Sequence of chain 1.C:
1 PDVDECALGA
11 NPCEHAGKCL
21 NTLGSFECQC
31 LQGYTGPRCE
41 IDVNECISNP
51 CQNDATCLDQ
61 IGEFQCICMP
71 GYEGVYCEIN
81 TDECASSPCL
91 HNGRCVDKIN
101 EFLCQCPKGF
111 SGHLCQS

The protein below binds the small molecule below.
Small molecule (SMILES): OC[C@H]1O[C@@H](O)[C@H](O)[C@@H](O)[C@@H]1O

Binding-site contacts:
Ligand atom O5 contacts residue PRO88 of chain 1.C at 4.1 Å.
Ligand atom C3 contacts residue SER86 of chain 1.C at 3.7 Å.
Ligand atom O4 contacts residue PHE102 of chain 1.C at 3.9 Å.
Ligand atom C3 contacts residue GLU83 of chain 1.C at 3.7 Å.
Ligand atom O2 contacts residue GLU83 of chain 1.C at 3.4 Å (salt-bridge).
Ligand atom O2 contacts residue SER86 of chain 1.C at 3.0 Å (h-bond).
Ligand atom O3 contacts residue GLU83 of chain 1.C at 3.0 Å (salt-bridge).
Ligand atom C4 contacts residue GLU83 of chain 1.C at 4.4 Å.
Ligand atom O2 contacts residue ASP82 of chain 1.C at 4.4 Å.
Ligand atom O2 contacts residue ALA85 of chain 1.C at 4.3 Å.
Ligand atom C4 contacts residue PHE102 of chain 1.C at 3.8 Å (hydrophobic).
Ligand atom O5 contacts residue SER86 of chain 1.C at 2.3 Å (h-bond).
Ligand atom C1 contacts residue SER86 of chain 1.C at 1.4 Å.
Ligand atom C2 contacts residue SER86 of chain 1.C at 2.4 Å.
Ligand atom O3 contacts residue PHE102 of chain 1.C at 4.1 Å.
Ligand atom C2 contacts residue GLU83 of chain 1.C at 3.1 Å.
Ligand atom C1 contacts residue GLU83 of chain 1.C at 4.4 Å.
Ligand atom C4 contacts residue SER86 of chain 1.C at 4.1 Å.
Ligand atom C5 contacts residue SER86 of chain 1.C at 3.6 Å.